Sequence of chain 1.C:
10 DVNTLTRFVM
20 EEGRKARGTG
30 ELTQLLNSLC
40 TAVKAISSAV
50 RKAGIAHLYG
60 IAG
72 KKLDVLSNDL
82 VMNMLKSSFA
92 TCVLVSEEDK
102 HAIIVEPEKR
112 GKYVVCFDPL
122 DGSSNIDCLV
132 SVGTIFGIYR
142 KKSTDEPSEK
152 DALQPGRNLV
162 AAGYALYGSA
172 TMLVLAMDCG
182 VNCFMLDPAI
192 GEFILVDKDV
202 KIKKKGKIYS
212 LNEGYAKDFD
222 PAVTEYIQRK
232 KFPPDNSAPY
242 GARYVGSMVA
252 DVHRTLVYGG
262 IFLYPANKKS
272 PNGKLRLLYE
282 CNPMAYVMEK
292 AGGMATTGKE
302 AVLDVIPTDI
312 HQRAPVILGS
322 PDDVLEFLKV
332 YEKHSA

Sequence of chain 1.A:
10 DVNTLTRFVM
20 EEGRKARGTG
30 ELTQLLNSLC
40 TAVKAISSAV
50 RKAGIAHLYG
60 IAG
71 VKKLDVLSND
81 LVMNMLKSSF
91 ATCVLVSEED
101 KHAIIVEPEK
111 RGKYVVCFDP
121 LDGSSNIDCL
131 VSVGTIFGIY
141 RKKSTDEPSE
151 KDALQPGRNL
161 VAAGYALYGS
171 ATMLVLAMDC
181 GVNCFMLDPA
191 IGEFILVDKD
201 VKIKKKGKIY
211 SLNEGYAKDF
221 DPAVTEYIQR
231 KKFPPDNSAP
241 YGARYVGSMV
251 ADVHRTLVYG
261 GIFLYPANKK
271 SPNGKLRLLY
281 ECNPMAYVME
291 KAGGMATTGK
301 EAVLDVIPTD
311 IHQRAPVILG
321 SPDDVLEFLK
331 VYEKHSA

Binding-site contacts:
Ligand atom O12 contacts residue GLU30 of chain 1.A at 3.4 Å (salt-bridge).
Ligand atom C8 contacts residue GLY29 of chain 1.A at 3.4 Å.
Ligand atom S1 contacts residue GLY29 of chain 1.C at 3.5 Å (h-bond).
Ligand atom O12 contacts residue THR32 of chain 1.A at 2.8 Å (h-bond).
Ligand atom C57 contacts residue THR28 of chain 1.C at 2.9 Å.
Ligand atom C17 contacts residue THR32 of chain 1.A at 3.5 Å.
Ligand atom O20 contacts residue THR32 of chain 1.A at 2.5 Å (h-bond).
Ligand atom C51 contacts residue MET19 of chain 1.A at 1.9 Å (hydrophobic).
Ligand atom C10 contacts residue GLY22 of chain 1.A at 3.5 Å.
Ligand atom C8 contacts residue GLY22 of chain 1.A at 3.2 Å.
Ligand atom CL26 contacts residue VAL18 of chain 1.A at 3.4 Å.
Ligand atom O19 contacts residue GLY22 of chain 1.C at 3.0 Å.
Ligand atom N3 contacts residue GLY27 of chain 1.A at 3.1 Å.
Ligand atom O20 contacts residue GLY22 of chain 1.A at 3.2 Å.
Ligand atom O12 contacts residue GLY29 of chain 1.A at 3.0 Å.
Ligand atom C9 contacts residue GLY22 of chain 1.C at 3.5 Å.
Ligand atom S2 contacts residue GLY29 of chain 1.A at 3.5 Å (h-bond).
Ligand atom O11 contacts residue THR32 of chain 1.C at 2.9 Å (h-bond).
Ligand atom C29 contacts residue GLY22 of chain 1.A at 3.5 Å.
Ligand atom N5 contacts residue GLY27 of chain 1.C at 3.2 Å.
Ligand atom C7 contacts residue GLY22 of chain 1.C at 3.1 Å.
Ligand atom O19 contacts residue THR32 of chain 1.C at 2.5 Å (h-bond).
Ligand atom O13 contacts residue GLY27 of chain 1.A at 3.5 Å.
Ligand atom N22 contacts residue GLY27 of chain 1.A at 3.2 Å (h-bond).
Ligand atom O11 contacts residue LEU31 of chain 1.C at 3.1 Å (h-bond).
Ligand atom C35 contacts residue ARG23 of chain 1.A at 3.4 Å.
Ligand atom C57 contacts residue GLY29 of chain 1.C at 3.2 Å.
Ligand atom O11 contacts residue GLU30 of chain 1.C at 3.5 Å (salt-bridge).
Ligand atom C57 contacts residue MET19 of chain 1.A at 3.2 Å (hydrophobic).
Ligand atom O12 contacts residue LEU31 of chain 1.A at 3.2 Å (h-bond).
Ligand atom C7 contacts residue GLY29 of chain 1.C at 3.3 Å.
Ligand atom N21 contacts residue GLY27 of chain 1.C at 3.2 Å (h-bond).
Ligand atom N22 contacts residue GLY22 of chain 1.A at 3.4 Å.
Ligand atom C15 contacts residue GLY22 of chain 1.C at 3.5 Å.
Ligand atom N21 contacts residue ARG23 of chain 1.C at 3.5 Å (salt-bridge).
Ligand atom N5 contacts residue GLY29 of chain 1.C at 2.9 Å (h-bond).
Ligand atom N3 contacts residue GLY29 of chain 1.A at 2.9 Å (h-bond).
Ligand atom C45 contacts residue MET19 of chain 1.A at 2.9 Å (hydrophobic).
Ligand atom N21 contacts residue GLY22 of chain 1.C at 3.1 Å.
Ligand atom O11 contacts residue GLY29 of chain 1.C at 2.9 Å.

The protein below binds the small molecule below.
Small molecule (SMILES): O=C(NCCCCCCCNC(=O)NS(=O)(=O)c1cccc(Cl)c1)NS(=O)(=O)c1cccc(Cl)c1